Binding-site contacts:
Ligand atom C8 contacts residue GLN922 of chain 1.A at 4.3 Å.
Ligand atom C5 contacts residue LEU918 of chain 1.A at 4.4 Å (hydrophobic).
Ligand atom C8 contacts residue ASN713 of chain 1.A at 4.3 Å.
Ligand atom C1 contacts residue ASN713 of chain 1.A at 1.4 Å.
Ligand atom C2 contacts residue ASN713 of chain 1.A at 2.4 Å.
Ligand atom C1 contacts residue LEU918 of chain 1.A at 4.2 Å (hydrophobic).
Ligand atom C5 contacts residue ASN713 of chain 1.A at 3.7 Å.
Ligand atom O5 contacts residue GLN1067 of chain 1.A at 4.2 Å.
Ligand atom C1 contacts residue GLN1067 of chain 1.A at 4.3 Å.
Ligand atom C7 contacts residue ASN921 of chain 1.A at 4.2 Å.
Ligand atom O7 contacts residue GLN1067 of chain 1.A at 3.4 Å (h-bond).
Ligand atom O7 contacts residue ASN921 of chain 1.A at 4.3 Å.
Ligand atom O7 contacts residue ASN713 of chain 1.A at 2.9 Å (h-bond).
Ligand atom C3 contacts residue ASN713 of chain 1.A at 3.8 Å.
Ligand atom C8 contacts residue ASN921 of chain 1.A at 3.9 Å.
Ligand atom O7 contacts residue LEU918 of chain 1.A at 4.0 Å.
Ligand atom C6 contacts residue GLN922 of chain 1.A at 4.5 Å.
Ligand atom C7 contacts residue ASN713 of chain 1.A at 3.1 Å.
Ligand atom O5 contacts residue ASN713 of chain 1.A at 2.4 Å (h-bond).
Ligand atom N2 contacts residue ASN713 of chain 1.A at 2.9 Å (h-bond).
Ligand atom C4 contacts residue ASN713 of chain 1.A at 4.2 Å.
Ligand atom C3 contacts residue LEU918 of chain 1.A at 4.4 Å (hydrophobic).

A protein and the small-molecule ligand that binds it are described below.
Small molecule (SMILES): CC(=O)N[C@H]1[C@H](O[C@H]2[C@H](O)[C@@H](NC(C)=O)CO[C@@H]2CO)O[C@H](CO)[C@@H](O)[C@@H]1O

Sequence of chain 1.A:
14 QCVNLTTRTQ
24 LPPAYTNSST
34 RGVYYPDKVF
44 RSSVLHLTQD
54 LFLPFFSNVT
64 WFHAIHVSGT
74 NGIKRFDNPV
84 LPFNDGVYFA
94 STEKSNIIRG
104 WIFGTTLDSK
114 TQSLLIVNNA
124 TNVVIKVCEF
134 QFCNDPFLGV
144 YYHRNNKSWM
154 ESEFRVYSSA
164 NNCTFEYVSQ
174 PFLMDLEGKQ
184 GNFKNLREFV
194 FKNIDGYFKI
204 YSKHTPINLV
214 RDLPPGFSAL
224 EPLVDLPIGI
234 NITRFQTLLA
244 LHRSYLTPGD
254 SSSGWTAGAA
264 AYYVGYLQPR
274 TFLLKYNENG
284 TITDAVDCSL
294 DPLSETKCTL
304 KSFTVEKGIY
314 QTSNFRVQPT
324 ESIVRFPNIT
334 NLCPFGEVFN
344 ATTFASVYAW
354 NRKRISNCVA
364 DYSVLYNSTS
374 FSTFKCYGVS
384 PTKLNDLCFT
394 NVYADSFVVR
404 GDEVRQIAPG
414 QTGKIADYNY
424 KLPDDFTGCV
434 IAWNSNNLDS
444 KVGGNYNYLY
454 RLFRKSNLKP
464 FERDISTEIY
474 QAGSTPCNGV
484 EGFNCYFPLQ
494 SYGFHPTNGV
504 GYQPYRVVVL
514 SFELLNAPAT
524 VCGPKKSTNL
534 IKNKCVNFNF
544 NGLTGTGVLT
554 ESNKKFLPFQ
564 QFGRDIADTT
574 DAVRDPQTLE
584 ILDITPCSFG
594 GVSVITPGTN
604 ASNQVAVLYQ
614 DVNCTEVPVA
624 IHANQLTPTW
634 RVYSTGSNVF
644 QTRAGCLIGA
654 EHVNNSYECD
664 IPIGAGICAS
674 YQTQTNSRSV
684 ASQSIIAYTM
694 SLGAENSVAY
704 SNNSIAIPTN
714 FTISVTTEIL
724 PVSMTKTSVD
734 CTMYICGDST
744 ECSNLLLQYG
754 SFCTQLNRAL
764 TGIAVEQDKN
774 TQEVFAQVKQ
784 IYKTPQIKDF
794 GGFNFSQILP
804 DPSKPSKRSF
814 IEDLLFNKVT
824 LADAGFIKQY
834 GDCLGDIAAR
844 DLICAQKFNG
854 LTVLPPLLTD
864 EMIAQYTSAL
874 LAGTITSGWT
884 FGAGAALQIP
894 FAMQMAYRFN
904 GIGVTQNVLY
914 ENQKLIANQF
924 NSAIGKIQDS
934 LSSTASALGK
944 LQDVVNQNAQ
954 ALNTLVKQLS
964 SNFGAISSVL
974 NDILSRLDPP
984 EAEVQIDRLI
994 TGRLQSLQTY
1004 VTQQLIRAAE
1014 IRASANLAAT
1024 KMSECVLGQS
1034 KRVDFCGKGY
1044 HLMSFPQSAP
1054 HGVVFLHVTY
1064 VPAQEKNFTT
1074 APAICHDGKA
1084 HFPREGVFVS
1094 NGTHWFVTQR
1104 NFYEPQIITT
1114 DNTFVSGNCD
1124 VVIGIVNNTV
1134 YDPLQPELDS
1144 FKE